A protein and the small-molecule ligand that binds it are described below.
Small molecule (SMILES): CC(=O)N[C@@H]1[C@@H](O)[C@H](O)[C@@H](CO)O[C@H]1O

Binding-site contacts:
Ligand atom C7 contacts residue ASN58 of chain 1.A at 3.3 Å.
Ligand atom O7 contacts residue VAL64 of chain 1.A at 4.1 Å.
Ligand atom C2 contacts residue GLN67 of chain 1.A at 3.6 Å.
Ligand atom O5 contacts residue TYR31 of chain 1.A at 4.0 Å.
Ligand atom C7 contacts residue VAL64 of chain 1.A at 4.4 Å (hydrophobic).
Ligand atom C3 contacts residue GLN67 of chain 1.A at 4.3 Å.
Ligand atom C1 contacts residue ASN58 of chain 1.A at 1.4 Å.
Ligand atom C4 contacts residue ASN58 of chain 1.A at 4.2 Å.
Ligand atom C8 contacts residue ASN58 of chain 1.A at 4.2 Å.
Ligand atom C8 contacts residue TYR459 of chain 1.A at 3.0 Å (hydrophobic).
Ligand atom C1 contacts residue TYR31 of chain 1.A at 4.3 Å (hydrophobic).
Ligand atom C7 contacts residue GLN67 of chain 1.A at 3.8 Å.
Ligand atom C1 contacts residue GLN67 of chain 1.A at 3.6 Å.
Ligand atom O5 contacts residue ASN58 of chain 1.A at 2.4 Å (h-bond).
Ligand atom C6 contacts residue GLN67 of chain 1.A at 4.1 Å.
Ligand atom O7 contacts residue GLN67 of chain 1.A at 2.8 Å (h-bond).
Ligand atom C2 contacts residue ASN58 of chain 1.A at 2.4 Å.
Ligand atom N2 contacts residue GLN67 of chain 1.A at 4.2 Å.
Ligand atom C7 contacts residue TYR459 of chain 1.A at 3.9 Å (hydrophobic).
Ligand atom O5 contacts residue GLN67 of chain 1.A at 3.1 Å (h-bond).
Ligand atom C8 contacts residue VAL64 of chain 1.A at 4.1 Å (hydrophobic).
Ligand atom N2 contacts residue ASN58 of chain 1.A at 2.8 Å (h-bond).
Ligand atom C4 contacts residue GLN67 of chain 1.A at 3.9 Å.
Ligand atom C3 contacts residue ASN58 of chain 1.A at 3.7 Å.
Ligand atom C5 contacts residue GLN67 of chain 1.A at 3.9 Å.
Ligand atom C5 contacts residue ASN58 of chain 1.A at 3.7 Å.
Ligand atom N2 contacts residue TYR459 of chain 1.A at 4.0 Å.
Ligand atom O7 contacts residue ASN58 of chain 1.A at 3.4 Å (h-bond).

Sequence of chain 1.A:
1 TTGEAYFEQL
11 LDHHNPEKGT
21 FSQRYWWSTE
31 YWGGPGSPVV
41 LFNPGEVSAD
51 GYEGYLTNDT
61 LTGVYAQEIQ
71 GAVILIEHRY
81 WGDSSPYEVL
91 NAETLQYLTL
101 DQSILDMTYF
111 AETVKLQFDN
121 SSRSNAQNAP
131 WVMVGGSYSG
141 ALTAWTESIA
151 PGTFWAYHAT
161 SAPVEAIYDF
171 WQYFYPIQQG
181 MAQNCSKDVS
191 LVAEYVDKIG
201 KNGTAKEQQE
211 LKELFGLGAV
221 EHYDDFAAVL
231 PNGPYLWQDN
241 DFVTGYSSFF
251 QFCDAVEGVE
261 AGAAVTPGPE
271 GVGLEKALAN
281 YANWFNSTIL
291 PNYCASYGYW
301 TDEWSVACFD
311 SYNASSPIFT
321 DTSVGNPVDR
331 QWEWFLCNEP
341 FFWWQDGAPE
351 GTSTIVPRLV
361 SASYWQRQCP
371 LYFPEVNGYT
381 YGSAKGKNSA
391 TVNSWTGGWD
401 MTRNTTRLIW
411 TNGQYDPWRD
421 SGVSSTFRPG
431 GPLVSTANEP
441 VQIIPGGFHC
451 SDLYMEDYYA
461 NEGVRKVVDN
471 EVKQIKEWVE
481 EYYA